Sequence of chain 1.C:
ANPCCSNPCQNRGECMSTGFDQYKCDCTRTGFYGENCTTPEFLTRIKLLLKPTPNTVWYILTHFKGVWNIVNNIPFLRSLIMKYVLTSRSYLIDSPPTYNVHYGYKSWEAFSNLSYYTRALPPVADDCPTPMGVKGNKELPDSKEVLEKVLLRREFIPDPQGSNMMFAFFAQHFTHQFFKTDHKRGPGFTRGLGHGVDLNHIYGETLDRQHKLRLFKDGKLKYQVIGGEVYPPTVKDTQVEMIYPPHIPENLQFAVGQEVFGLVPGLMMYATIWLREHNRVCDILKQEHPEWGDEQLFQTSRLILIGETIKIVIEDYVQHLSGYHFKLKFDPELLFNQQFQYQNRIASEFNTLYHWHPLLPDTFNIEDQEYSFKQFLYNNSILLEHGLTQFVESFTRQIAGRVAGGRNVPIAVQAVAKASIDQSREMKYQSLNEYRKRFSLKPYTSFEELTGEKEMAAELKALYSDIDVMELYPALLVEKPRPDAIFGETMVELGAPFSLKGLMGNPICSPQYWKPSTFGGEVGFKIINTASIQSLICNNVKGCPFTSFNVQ

The small molecule below binds the protein below.
Small molecule (SMILES): CC(=O)N[C@@H]1[C@@H](O)[C@H](O)[C@@H](CO)O[C@H]1O

Binding-site contacts:
Ligand atom C2 contacts residue ASN379 of chain 1.C at 2.5 Å.
Ligand atom C1 contacts residue ILE382 of chain 1.C at 4.3 Å (hydrophobic).
Ligand atom O6 contacts residue SER381 of chain 1.C at 3.4 Å (h-bond).
Ligand atom C6 contacts residue TYR371 of chain 1.C at 4.0 Å (hydrophobic).
Ligand atom N2 contacts residue ASN379 of chain 1.C at 3.0 Å (h-bond).
Ligand atom O6 contacts residue GLU385 of chain 1.C at 4.0 Å.
Ligand atom C6 contacts residue SER381 of chain 1.C at 4.4 Å.
Ligand atom C7 contacts residue GLN375 of chain 1.C at 4.5 Å.
Ligand atom O5 contacts residue ILE382 of chain 1.C at 3.4 Å.
Ligand atom O5 contacts residue ASN379 of chain 1.C at 2.3 Å (h-bond).
Ligand atom C1 contacts residue GLN375 of chain 1.C at 4.1 Å.
Ligand atom O5 contacts residue SER381 of chain 1.C at 4.4 Å.
Ligand atom C3 contacts residue ASN379 of chain 1.C at 3.8 Å.
Ligand atom O7 contacts residue ASN379 of chain 1.C at 4.1 Å.
Ligand atom O5 contacts residue GLN375 of chain 1.C at 4.5 Å.
Ligand atom C7 contacts residue ASN379 of chain 1.C at 3.7 Å.
Ligand atom C5 contacts residue ILE382 of chain 1.C at 4.3 Å (hydrophobic).
Ligand atom C4 contacts residue ASN379 of chain 1.C at 4.2 Å.
Ligand atom O7 contacts residue GLN375 of chain 1.C at 3.5 Å.
Ligand atom C6 contacts residue ILE382 of chain 1.C at 4.0 Å (hydrophobic).
Ligand atom C2 contacts residue GLN375 of chain 1.C at 4.2 Å.
Ligand atom O7 contacts residue LYS374 of chain 1.C at 4.2 Å.
Ligand atom C5 contacts residue ASN379 of chain 1.C at 3.6 Å.
Ligand atom O6 contacts residue TYR371 of chain 1.C at 4.4 Å.
Ligand atom C1 contacts residue ASN379 of chain 1.C at 1.4 Å.
Ligand atom O6 contacts residue ILE382 of chain 1.C at 3.8 Å.
Ligand atom C5 contacts residue SER381 of chain 1.C at 4.3 Å.